This small molecule binds to this protein.
Small molecule (SMILES): N[C@@H](Cc1cccs1)C(=O)O

Binding-site contacts:
Ligand atom N contacts residue PRO247 of chain 5.A at 3.8 Å.
Ligand atom CE1 contacts residue ASP228 of chain 6.A at 3.7 Å.
Ligand atom OXT contacts residue GLU245 of chain 5.A at 3.1 Å (salt-bridge).
Ligand atom CA contacts residue THR248 of chain 5.A at 3.6 Å.
Ligand atom CD contacts residue ASP226 of chain 6.A at 3.6 Å.
Ligand atom CE2 contacts residue ALA283 of chain 6.A at 3.4 Å (hydrophobic).
Ligand atom CG contacts residue MET224 of chain 5.A at 4.0 Å (hydrophobic).
Ligand atom CE1 contacts residue ASP226 of chain 6.A at 3.2 Å.
Ligand atom SD contacts residue ASP228 of chain 6.A at 3.8 Å.
Ligand atom OXT contacts residue SER246 of chain 5.A at 3.4 Å (h-bond).
Ligand atom CB contacts residue THR248 of chain 5.A at 3.7 Å.
Ligand atom CG contacts residue ASP228 of chain 6.A at 3.8 Å.
Ligand atom C contacts residue GLY243 of chain 5.A at 4.0 Å.
Ligand atom C contacts residue LEU244 of chain 5.A at 3.6 Å (hydrophobic).
Ligand atom N contacts residue ARG261 of chain 5.A at 4.0 Å.
Ligand atom O contacts residue LEU263 of chain 5.A at 3.1 Å (h-bond).
Ligand atom N contacts residue SER246 of chain 5.A at 2.6 Å (h-bond).
Ligand atom N contacts residue THR248 of chain 5.A at 2.8 Å (h-bond).
Ligand atom N contacts residue ASP228 of chain 6.A at 3.1 Å (salt-bridge).
Ligand atom CA contacts residue SER246 of chain 5.A at 3.2 Å.
Ligand atom N contacts residue LEU252 of chain 6.A at 3.5 Å.
Ligand atom OXT contacts residue LEU244 of chain 5.A at 3.5 Å (h-bond).
Ligand atom CE2 contacts residue LEU285 of chain 6.A at 3.9 Å (hydrophobic).
Ligand atom OXT contacts residue ASP228 of chain 6.A at 2.7 Å (salt-bridge).
Ligand atom CE2 contacts residue ASP228 of chain 6.A at 3.9 Å.
Ligand atom CD contacts residue THR248 of chain 5.A at 3.7 Å.
Ligand atom C contacts residue ASP228 of chain 6.A at 3.7 Å.
Ligand atom O contacts residue LEU244 of chain 5.A at 2.9 Å (h-bond).
Ligand atom CA contacts residue ALA262 of chain 5.A at 4.0 Å (hydrophobic).
Ligand atom CE2 contacts residue TYR227 of chain 6.A at 4.0 Å (hydrophobic).
Ligand atom CE2 contacts residue ASP226 of chain 6.A at 3.9 Å.
Ligand atom CB contacts residue ARG261 of chain 5.A at 3.5 Å.
Ligand atom SD contacts residue LEU263 of chain 5.A at 3.6 Å.
Ligand atom C contacts residue SER246 of chain 5.A at 3.4 Å.
Ligand atom CE1 contacts residue TYR227 of chain 6.A at 3.8 Å (hydrophobic).
Ligand atom CA contacts residue ARG261 of chain 5.A at 3.4 Å.
Ligand atom CD contacts residue ASP228 of chain 6.A at 3.6 Å.
Ligand atom O contacts residue GLY243 of chain 5.A at 3.2 Å.
Ligand atom CB contacts residue ALA262 of chain 5.A at 3.8 Å (hydrophobic).
Ligand atom O contacts residue ALA262 of chain 5.A at 3.8 Å.

Sequence of chain 5.A:
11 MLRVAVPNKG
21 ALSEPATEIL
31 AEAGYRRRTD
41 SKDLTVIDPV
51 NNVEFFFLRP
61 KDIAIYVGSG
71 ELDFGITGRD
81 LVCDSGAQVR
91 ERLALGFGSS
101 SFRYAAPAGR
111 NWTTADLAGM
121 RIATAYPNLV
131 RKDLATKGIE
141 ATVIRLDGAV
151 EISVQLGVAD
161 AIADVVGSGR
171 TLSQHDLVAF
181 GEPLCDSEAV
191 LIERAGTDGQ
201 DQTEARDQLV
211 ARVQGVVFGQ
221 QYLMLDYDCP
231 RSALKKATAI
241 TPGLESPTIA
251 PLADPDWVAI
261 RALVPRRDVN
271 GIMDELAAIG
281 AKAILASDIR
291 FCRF

Sequence of chain 6.A:
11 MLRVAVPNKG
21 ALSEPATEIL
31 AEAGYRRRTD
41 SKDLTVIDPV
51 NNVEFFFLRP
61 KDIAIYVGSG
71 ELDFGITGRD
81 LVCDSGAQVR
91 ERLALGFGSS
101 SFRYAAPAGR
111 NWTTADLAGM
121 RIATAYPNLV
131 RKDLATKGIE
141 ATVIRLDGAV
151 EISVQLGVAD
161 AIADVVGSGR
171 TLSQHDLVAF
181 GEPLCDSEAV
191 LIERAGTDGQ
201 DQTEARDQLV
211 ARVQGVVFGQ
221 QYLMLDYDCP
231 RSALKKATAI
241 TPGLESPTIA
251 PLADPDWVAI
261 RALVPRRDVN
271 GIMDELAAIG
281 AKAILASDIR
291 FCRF